Binding-site contacts:
Ligand atom N contacts residue CYS145 of chain 1.A at 3.0 Å (h-bond).
Ligand atom N contacts residue ALA191 of chain 1.A at 3.5 Å.
Ligand atom O contacts residue GLY143 of chain 1.A at 3.2 Å.
Ligand atom N contacts residue THR190 of chain 1.A at 3.2 Å (h-bond).
Ligand atom CA contacts residue HIS164 of chain 1.A at 3.5 Å.
Ligand atom O contacts residue SER144 of chain 1.A at 3.5 Å (h-bond).
Ligand atom C contacts residue CYS145 of chain 1.A at 3.5 Å (hydrophobic).
Ligand atom CA contacts residue CYS145 of chain 1.A at 2.7 Å (hydrophobic).
Ligand atom C21 contacts residue CYS145 of chain 1.A at 2.9 Å (hydrophobic).
Ligand atom C contacts residue PRO168 of chain 1.A at 3.5 Å (hydrophobic).
Ligand atom C contacts residue THR26 of chain 1.A at 3.3 Å.
Ligand atom C contacts residue HIS164 of chain 1.A at 3.6 Å.
Ligand atom C25 contacts residue HIS163 of chain 1.A at 3.5 Å.
Ligand atom C2 contacts residue MET49 of chain 1.A at 3.0 Å (hydrophobic).
Ligand atom O8 contacts residue PHE140 of chain 1.A at 3.4 Å.
Ligand atom O contacts residue GLN189 of chain 1.A at 3.2 Å.
Ligand atom N contacts residue GLN189 of chain 1.A at 2.9 Å (h-bond).
Ligand atom N6 contacts residue PHE140 of chain 1.A at 3.2 Å (h-bond).
Ligand atom CA contacts residue GLU166 of chain 1.A at 3.6 Å.
Ligand atom N contacts residue HIS164 of chain 1.A at 2.8 Å (h-bond).
Ligand atom N6 contacts residue GLU166 of chain 1.A at 2.8 Å (salt-bridge).
Ligand atom C29 contacts residue GLU166 of chain 1.A at 3.5 Å.
Ligand atom CB contacts residue THR190 of chain 1.A at 3.5 Å.
Ligand atom C20 contacts residue CYS145 of chain 1.A at 1.7 Å (hydrophobic).
Ligand atom CD1 contacts residue MET165 of chain 1.A at 3.1 Å (hydrophobic).
Ligand atom C contacts residue GLY143 of chain 1.A at 3.5 Å.
Ligand atom C5 contacts residue THR25 of chain 1.A at 3.6 Å.
Ligand atom CA contacts residue GLN189 of chain 1.A at 3.5 Å.
Ligand atom C25 contacts residue CYS145 of chain 1.A at 3.2 Å (hydrophobic).
Ligand atom O contacts residue MET165 of chain 1.A at 3.0 Å.
Ligand atom O contacts residue GLU166 of chain 1.A at 2.7 Å (salt-bridge).
Ligand atom C29 contacts residue HIS163 of chain 1.A at 3.5 Å.
Ligand atom O8 contacts residue HIS163 of chain 1.A at 2.6 Å (h-bond).
Ligand atom C27 contacts residue ASN142 of chain 1.A at 3.5 Å.
Ligand atom N contacts residue GLU166 of chain 1.A at 2.7 Å (salt-bridge).
Ligand atom O8 contacts residue GLU166 of chain 1.A at 3.5 Å.
Ligand atom N contacts residue PRO168 of chain 1.A at 3.5 Å.
Ligand atom O contacts residue CYS145 of chain 1.A at 2.9 Å (h-bond).
Ligand atom CB contacts residue GLN192 of chain 1.A at 3.2 Å.
Ligand atom O8 contacts residue HIS172 of chain 1.A at 3.1 Å.

This small molecule binds to this protein.
Small molecule (SMILES): Cc1cc(C(=O)N[C@@H](C)C(=O)N[C@H](C(=O)N[C@@H](CC(C)C)C(=O)N[C@H](/C=C/C(=O)OCc2ccccc2)C[C@@H]2CCNC2=O)C(C)C)no1

Sequence of chain 1.A:
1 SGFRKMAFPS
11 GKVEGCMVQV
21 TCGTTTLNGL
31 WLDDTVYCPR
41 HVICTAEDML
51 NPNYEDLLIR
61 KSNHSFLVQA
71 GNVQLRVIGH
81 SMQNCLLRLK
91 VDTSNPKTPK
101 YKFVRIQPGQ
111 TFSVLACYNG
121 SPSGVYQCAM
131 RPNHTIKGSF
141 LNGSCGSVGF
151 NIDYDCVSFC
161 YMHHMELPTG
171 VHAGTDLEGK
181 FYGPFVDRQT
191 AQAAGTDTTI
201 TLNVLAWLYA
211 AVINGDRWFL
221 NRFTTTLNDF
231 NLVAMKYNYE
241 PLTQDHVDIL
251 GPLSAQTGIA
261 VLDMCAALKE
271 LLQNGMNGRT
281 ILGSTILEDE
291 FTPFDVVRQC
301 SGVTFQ

Sequence of chain 2.A:
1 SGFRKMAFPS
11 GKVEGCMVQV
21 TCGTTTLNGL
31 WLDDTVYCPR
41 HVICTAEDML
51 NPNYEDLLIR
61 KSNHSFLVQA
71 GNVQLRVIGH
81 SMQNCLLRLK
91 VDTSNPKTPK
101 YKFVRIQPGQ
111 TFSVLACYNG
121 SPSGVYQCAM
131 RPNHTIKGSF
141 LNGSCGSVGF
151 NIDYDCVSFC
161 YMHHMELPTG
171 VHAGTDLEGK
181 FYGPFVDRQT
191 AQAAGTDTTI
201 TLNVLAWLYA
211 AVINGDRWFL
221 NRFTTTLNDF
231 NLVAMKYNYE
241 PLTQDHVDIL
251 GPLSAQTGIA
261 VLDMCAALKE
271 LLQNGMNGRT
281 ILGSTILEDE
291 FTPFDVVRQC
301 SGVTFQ